Sequence of chain 1.G:
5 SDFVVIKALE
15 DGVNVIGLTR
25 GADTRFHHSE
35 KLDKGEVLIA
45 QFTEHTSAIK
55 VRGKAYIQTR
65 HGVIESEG

Sequence of chain 1.F:
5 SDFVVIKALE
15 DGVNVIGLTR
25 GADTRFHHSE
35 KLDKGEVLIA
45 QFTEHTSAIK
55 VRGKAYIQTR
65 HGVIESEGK

This small molecule binds to this protein.
Small molecule (SMILES): N[C@@H](Cc1c[nH]c2ccccc12)C(=O)O

Binding-site contacts:
Ligand atom O contacts residue THR47 of chain 1.G at 3.3 Å (h-bond).
Ligand atom CB contacts residue SER51 of chain 1.F at 3.4 Å.
Ligand atom CA contacts residue SER51 of chain 1.F at 4.0 Å.
Ligand atom CZ3 contacts residue GLY21 of chain 1.G at 3.5 Å.
Ligand atom CH2 contacts residue GLY21 of chain 1.G at 3.5 Å.
Ligand atom C contacts residue GLY25 of chain 1.F at 3.4 Å.
Ligand atom CB contacts residue THR23 of chain 1.F at 3.8 Å.
Ligand atom NE1 contacts residue ALA44 of chain 1.G at 3.8 Å.
Ligand atom CG contacts residue SER51 of chain 1.F at 3.9 Å.
Ligand atom N contacts residue ASP27 of chain 1.F at 3.2 Å (salt-bridge).
Ligand atom CA contacts residue GLY25 of chain 1.F at 3.4 Å.
Ligand atom CB contacts residue THR28 of chain 1.F at 3.6 Å.
Ligand atom C contacts residue THR47 of chain 1.G at 3.3 Å.
Ligand atom OXT contacts residue HIS49 of chain 1.G at 3.9 Å.
Ligand atom NE1 contacts residue GLN45 of chain 1.G at 2.7 Å (h-bond).
Ligand atom CE3 contacts residue HIS32 of chain 1.G at 4.0 Å.
Ligand atom N contacts residue THR23 of chain 1.F at 2.7 Å (h-bond).
Ligand atom N contacts residue ARG24 of chain 1.F at 3.9 Å.
Ligand atom N contacts residue THR28 of chain 1.F at 2.9 Å (h-bond).
Ligand atom C contacts residue THR50 of chain 1.G at 3.7 Å.
Ligand atom CZ2 contacts residue ALA44 of chain 1.G at 4.0 Å (hydrophobic).
Ligand atom CD1 contacts residue GLN45 of chain 1.G at 3.4 Å.
Ligand atom CA contacts residue THR28 of chain 1.F at 3.2 Å.
Ligand atom O contacts residue GLY25 of chain 1.F at 3.1 Å (h-bond).
Ligand atom CA contacts residue THR23 of chain 1.F at 3.8 Å.
Ligand atom O contacts residue ARG24 of chain 1.F at 3.8 Å.
Ligand atom CZ2 contacts residue ILE53 of chain 1.G at 3.8 Å (hydrophobic).
Ligand atom OXT contacts residue THR47 of chain 1.G at 2.5 Å (h-bond).
Ligand atom O contacts residue SER51 of chain 1.F at 3.0 Å (h-bond).
Ligand atom OXT contacts residue THR50 of chain 1.G at 2.5 Å (h-bond).
Ligand atom CD1 contacts residue SER51 of chain 1.F at 3.6 Å.
Ligand atom CE2 contacts residue GLN45 of chain 1.G at 3.9 Å.
Ligand atom CE2 contacts residue ALA44 of chain 1.G at 4.0 Å (hydrophobic).
Ligand atom CZ2 contacts residue THR50 of chain 1.G at 4.0 Å.
Ligand atom CH2 contacts residue ILE20 of chain 1.G at 4.0 Å (hydrophobic).
Ligand atom CD1 contacts residue ALA52 of chain 1.F at 4.0 Å (hydrophobic).
Ligand atom N contacts residue GLY25 of chain 1.F at 2.6 Å (h-bond).
Ligand atom OXT contacts residue GLY25 of chain 1.F at 4.0 Å.
Ligand atom CD1 contacts residue THR47 of chain 1.G at 3.9 Å.
Ligand atom C contacts residue SER51 of chain 1.F at 3.7 Å.